This small molecule binds to this protein.
Small molecule (SMILES): CC(=O)N[C@@H]1[C@@H](O)[C@H](O)[C@@H](CO)O[C@H]1O

Sequence of chain 1.C:
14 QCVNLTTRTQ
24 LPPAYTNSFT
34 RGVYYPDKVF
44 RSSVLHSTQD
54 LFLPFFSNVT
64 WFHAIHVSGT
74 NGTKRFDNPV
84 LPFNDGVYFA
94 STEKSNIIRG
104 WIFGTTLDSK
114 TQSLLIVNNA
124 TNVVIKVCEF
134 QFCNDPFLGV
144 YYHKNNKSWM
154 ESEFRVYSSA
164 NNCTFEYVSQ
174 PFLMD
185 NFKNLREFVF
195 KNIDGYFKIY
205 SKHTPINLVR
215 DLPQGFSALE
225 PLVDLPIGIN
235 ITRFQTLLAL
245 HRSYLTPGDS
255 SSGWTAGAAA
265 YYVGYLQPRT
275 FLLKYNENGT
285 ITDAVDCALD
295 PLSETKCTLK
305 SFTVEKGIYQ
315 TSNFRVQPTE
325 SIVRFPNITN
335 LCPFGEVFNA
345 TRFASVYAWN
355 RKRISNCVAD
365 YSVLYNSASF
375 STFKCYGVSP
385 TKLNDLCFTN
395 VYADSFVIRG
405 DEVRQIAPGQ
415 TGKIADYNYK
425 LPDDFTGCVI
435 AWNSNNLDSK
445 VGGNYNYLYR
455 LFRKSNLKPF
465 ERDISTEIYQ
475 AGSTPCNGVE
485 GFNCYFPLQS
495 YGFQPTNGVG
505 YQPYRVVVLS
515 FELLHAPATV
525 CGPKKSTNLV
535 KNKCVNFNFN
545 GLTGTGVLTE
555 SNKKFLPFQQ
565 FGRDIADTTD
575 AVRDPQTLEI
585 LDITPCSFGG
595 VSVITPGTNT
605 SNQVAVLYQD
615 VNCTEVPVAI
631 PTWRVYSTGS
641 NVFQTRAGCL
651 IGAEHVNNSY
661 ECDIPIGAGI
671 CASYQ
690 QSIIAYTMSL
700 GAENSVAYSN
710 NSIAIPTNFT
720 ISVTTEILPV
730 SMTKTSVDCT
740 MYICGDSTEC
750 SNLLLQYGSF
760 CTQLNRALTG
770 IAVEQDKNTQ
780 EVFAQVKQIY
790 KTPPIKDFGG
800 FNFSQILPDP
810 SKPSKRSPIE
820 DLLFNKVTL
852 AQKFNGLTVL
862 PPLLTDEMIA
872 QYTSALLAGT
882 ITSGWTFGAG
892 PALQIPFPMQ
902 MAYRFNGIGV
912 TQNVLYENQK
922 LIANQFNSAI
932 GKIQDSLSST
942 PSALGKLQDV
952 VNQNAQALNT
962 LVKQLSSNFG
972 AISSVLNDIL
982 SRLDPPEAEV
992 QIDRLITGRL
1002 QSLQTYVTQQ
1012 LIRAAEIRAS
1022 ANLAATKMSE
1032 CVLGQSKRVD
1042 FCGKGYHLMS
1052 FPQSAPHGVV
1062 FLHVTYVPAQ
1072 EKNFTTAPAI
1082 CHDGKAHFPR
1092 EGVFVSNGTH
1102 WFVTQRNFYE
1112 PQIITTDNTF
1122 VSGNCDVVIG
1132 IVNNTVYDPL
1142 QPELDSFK

Binding-site contacts:
Ligand atom N2 contacts residue ASN657 of chain 1.C at 2.9 Å (h-bond).
Ligand atom C3 contacts residue ASN657 of chain 1.C at 3.8 Å.
Ligand atom O5 contacts residue ASN657 of chain 1.C at 2.4 Å (h-bond).
Ligand atom C2 contacts residue ASN657 of chain 1.C at 2.5 Å.
Ligand atom C4 contacts residue ASN657 of chain 1.C at 4.2 Å.
Ligand atom C5 contacts residue ASN657 of chain 1.C at 3.7 Å.
Ligand atom O7 contacts residue ASN657 of chain 1.C at 3.7 Å.
Ligand atom C7 contacts residue ASN657 of chain 1.C at 3.5 Å.
Ligand atom C1 contacts residue ASN657 of chain 1.C at 1.4 Å.